Sequence of chain 1.A:
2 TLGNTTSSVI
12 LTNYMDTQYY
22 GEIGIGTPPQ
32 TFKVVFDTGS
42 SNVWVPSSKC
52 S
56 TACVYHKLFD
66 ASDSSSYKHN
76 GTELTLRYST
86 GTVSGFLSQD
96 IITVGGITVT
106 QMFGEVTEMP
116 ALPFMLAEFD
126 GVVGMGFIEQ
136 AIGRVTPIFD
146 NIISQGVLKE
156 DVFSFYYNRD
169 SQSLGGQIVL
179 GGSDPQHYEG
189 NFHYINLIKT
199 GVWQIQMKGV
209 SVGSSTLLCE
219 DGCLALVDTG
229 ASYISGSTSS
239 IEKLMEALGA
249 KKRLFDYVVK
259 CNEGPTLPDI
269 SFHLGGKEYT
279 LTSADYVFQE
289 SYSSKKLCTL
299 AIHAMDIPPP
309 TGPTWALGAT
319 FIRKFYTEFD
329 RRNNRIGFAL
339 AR

Binding-site contacts:
Ligand atom C19 contacts residue VAL127 of chain 1.A at 3.7 Å (hydrophobic).
Ligand atom C2 contacts residue GLY228 of chain 1.A at 3.5 Å.
Ligand atom N9 contacts residue GLY228 of chain 1.A at 3.8 Å.
Ligand atom C18 contacts residue PHE119 of chain 1.A at 3.9 Å (hydrophobic).
Ligand atom C10 contacts residue 0LS1 of chain 1.E at 3.6 Å.
Ligand atom C20 contacts residue VAL127 of chain 1.A at 3.8 Å (hydrophobic).
Ligand atom N1 contacts residue GLY40 of chain 1.A at 3.7 Å.
Ligand atom C17 contacts residue TYR83 of chain 1.A at 3.8 Å (hydrophobic).
Ligand atom C15 contacts residue 0LS1 of chain 1.E at 3.6 Å.
Ligand atom C24 contacts residue ILE305 of chain 1.A at 3.7 Å (hydrophobic).
Ligand atom C3 contacts residue ASP226 of chain 1.A at 3.9 Å.
Ligand atom C4 contacts residue ASP226 of chain 1.A at 3.7 Å.
Ligand atom C13 contacts residue 0LS1 of chain 1.E at 3.8 Å.
Ligand atom C6 contacts residue ASP226 of chain 1.A at 3.4 Å.
Ligand atom C23 contacts residue GLY40 of chain 1.A at 3.6 Å.
Ligand atom C22 contacts residue ASP226 of chain 1.A at 3.7 Å.
Ligand atom C10 contacts residue GLY228 of chain 1.A at 3.6 Å.
Ligand atom C2 contacts residue ASP226 of chain 1.A at 3.3 Å.
Ligand atom C13 contacts residue MET303 of chain 1.A at 3.8 Å (hydrophobic).
Ligand atom CL2 contacts residue TYR231 of chain 1.A at 3.4 Å.
Ligand atom C12 contacts residue 0LS1 of chain 1.E at 3.6 Å.
Ligand atom C15 contacts residue SER230 of chain 1.A at 3.3 Å.
Ligand atom C17 contacts residue 0LS1 of chain 1.E at 3.7 Å.
Ligand atom N1 contacts residue ASP38 of chain 1.A at 2.8 Å (salt-bridge).
Ligand atom N1 contacts residue ASP226 of chain 1.A at 2.7 Å (salt-bridge).
Ligand atom C16 contacts residue 0LS1 of chain 1.E at 3.6 Å.
Ligand atom C14 contacts residue 0LS1 of chain 1.E at 3.8 Å.
Ligand atom C18 contacts residue 0LS1 of chain 1.E at 3.6 Å.
Ligand atom C22 contacts residue LEU224 of chain 1.A at 3.7 Å (hydrophobic).
Ligand atom C5 contacts residue ASP38 of chain 1.A at 3.5 Å.
Ligand atom C19 contacts residue PHE124 of chain 1.A at 3.5 Å (hydrophobic).
Ligand atom C2 contacts residue ASP38 of chain 1.A at 3.4 Å.
Ligand atom CL2 contacts residue SER230 of chain 1.A at 3.7 Å.
Ligand atom C5 contacts residue ASP226 of chain 1.A at 3.5 Å.
Ligand atom C21 contacts residue GLY228 of chain 1.A at 3.4 Å.
Ligand atom C25 contacts residue ILE305 of chain 1.A at 3.8 Å (hydrophobic).
Ligand atom C16 contacts residue GLY228 of chain 1.A at 3.2 Å.
Ligand atom C14 contacts residue SER230 of chain 1.A at 3.9 Å.
Ligand atom C2 contacts residue ALA229 of chain 1.A at 3.8 Å (hydrophobic).
Ligand atom C22 contacts residue GLY40 of chain 1.A at 3.6 Å.

This protein binds this small molecule.
Small molecule (SMILES): Clc1ccc(N(C[C@@H]2CNC[C@H]2Cc2ccccc2)c2ccccc2)cc1